The small molecule below binds the protein below.
Small molecule (SMILES): COc1cc(/C=C/C(=O)O)ccc1O

Binding-site contacts:
Ligand atom O2 contacts residue HIS228 of chain 1.B at 3.3 Å (h-bond).
Ligand atom C7 contacts residue ILE137 of chain 1.B at 4.0 Å (hydrophobic).
Ligand atom O2 contacts residue SER108 of chain 1.B at 2.8 Å (h-bond).
Ligand atom O4 contacts residue ILE140 of chain 1.B at 3.7 Å.
Ligand atom O3 contacts residue LEU146 of chain 1.B at 3.5 Å.
Ligand atom C10 contacts residue LEU146 of chain 1.B at 4.0 Å (hydrophobic).
Ligand atom O2 contacts residue PHE36 of chain 1.B at 3.9 Å.
Ligand atom O4 contacts residue LEU147 of chain 1.B at 3.2 Å (h-bond).
Ligand atom C7 contacts residue ALA134 of chain 1.B at 4.1 Å (hydrophobic).
Ligand atom C9 contacts residue PHE36 of chain 1.B at 3.5 Å (hydrophobic).
Ligand atom C7 contacts residue TRP163 of chain 1.B at 4.2 Å (hydrophobic).
Ligand atom C2 contacts residue PHE36 of chain 1.B at 4.2 Å (hydrophobic).
Ligand atom C9 contacts residue HIS228 of chain 1.B at 3.9 Å.
Ligand atom C9 contacts residue TRP163 of chain 1.B at 4.0 Å (hydrophobic).
Ligand atom C6 contacts residue TRP163 of chain 1.B at 4.2 Å (hydrophobic).
Ligand atom C10 contacts residue PHE36 of chain 1.B at 3.7 Å (hydrophobic).
Ligand atom C10 contacts residue LEU147 of chain 1.B at 3.8 Å (hydrophobic).
Ligand atom C1 contacts residue TRP163 of chain 1.B at 4.2 Å (hydrophobic).
Ligand atom O3 contacts residue LEU147 of chain 1.B at 3.3 Å.
Ligand atom C7 contacts residue SER108 of chain 1.B at 4.0 Å.
Ligand atom C9 contacts residue SER108 of chain 1.B at 2.6 Å.
Ligand atom C8 contacts residue PHE36 of chain 1.B at 3.7 Å (hydrophobic).
Ligand atom C8 contacts residue TRP163 of chain 1.B at 3.4 Å (hydrophobic).
Ligand atom C9 contacts residue GLN109 of chain 1.B at 3.7 Å.
Ligand atom C6 contacts residue MET136 of chain 1.B at 4.0 Å (hydrophobic).
Ligand atom O4 contacts residue LEU146 of chain 1.B at 4.0 Å.
Ligand atom O1 contacts residue PHE36 of chain 1.B at 2.8 Å (h-bond).
Ligand atom C6 contacts residue ALA202 of chain 1.B at 4.2 Å (hydrophobic).
Ligand atom C5 contacts residue MET136 of chain 1.B at 3.7 Å (hydrophobic).
Ligand atom O1 contacts residue SER108 of chain 1.B at 2.8 Å (h-bond).
Ligand atom C1 contacts residue ILE137 of chain 1.B at 4.0 Å (hydrophobic).
Ligand atom C7 contacts residue PHE36 of chain 1.B at 3.6 Å (hydrophobic).
Ligand atom C8 contacts residue SER108 of chain 1.B at 3.2 Å.
Ligand atom O2 contacts residue TRP163 of chain 1.B at 3.8 Å.
Ligand atom C3 contacts residue LEU147 of chain 1.B at 3.9 Å (hydrophobic).
Ligand atom C5 contacts residue ALA202 of chain 1.B at 4.0 Å (hydrophobic).
Ligand atom C10 contacts residue TYR172 of chain 1.B at 3.5 Å (hydrophobic).
Ligand atom O1 contacts residue GLY35 of chain 1.B at 3.5 Å.
Ligand atom O1 contacts residue GLN109 of chain 1.B at 2.8 Å (h-bond).
Ligand atom C2 contacts residue ILE137 of chain 1.B at 3.9 Å (hydrophobic).

Sequence of chain 1.B:
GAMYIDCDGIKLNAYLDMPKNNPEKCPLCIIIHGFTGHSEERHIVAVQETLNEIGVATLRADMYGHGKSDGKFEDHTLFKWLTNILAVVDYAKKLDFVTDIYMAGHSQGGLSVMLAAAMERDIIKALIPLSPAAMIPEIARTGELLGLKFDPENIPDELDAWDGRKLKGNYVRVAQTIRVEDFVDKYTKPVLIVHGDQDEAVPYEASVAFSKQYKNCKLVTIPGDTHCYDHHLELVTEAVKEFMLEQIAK